Sequence of chain 1.B:
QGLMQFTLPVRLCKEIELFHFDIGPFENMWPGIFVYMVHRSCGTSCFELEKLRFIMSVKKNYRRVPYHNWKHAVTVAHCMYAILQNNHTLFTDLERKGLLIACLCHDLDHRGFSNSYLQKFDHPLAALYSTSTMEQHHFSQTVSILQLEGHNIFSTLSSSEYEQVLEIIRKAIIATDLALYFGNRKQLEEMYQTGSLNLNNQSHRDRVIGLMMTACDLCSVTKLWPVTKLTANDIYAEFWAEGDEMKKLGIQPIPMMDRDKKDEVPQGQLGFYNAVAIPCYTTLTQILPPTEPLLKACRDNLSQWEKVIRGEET

Binding-site contacts:
Ligand atom C25 contacts residue GLN280 of chain 1.B at 3.7 Å.
Ligand atom C19 contacts residue MET267 of chain 1.B at 3.5 Å (hydrophobic).
Ligand atom N24 contacts residue MET267 of chain 1.B at 3.6 Å.
Ligand atom N3 contacts residue GLN280 of chain 1.B at 3.2 Å (h-bond).
Ligand atom C8 contacts residue PHE283 of chain 1.B at 3.7 Å (hydrophobic).
Ligand atom C25 contacts residue PHE283 of chain 1.B at 3.6 Å (hydrophobic).
Ligand atom C2 contacts residue TYR247 of chain 1.B at 3.6 Å (hydrophobic).
Ligand atom C20 contacts residue GLY279 of chain 1.B at 3.4 Å.
Ligand atom N24 contacts residue GLY279 of chain 1.B at 3.5 Å.
Ligand atom C2 contacts residue MET267 of chain 1.B at 3.4 Å (hydrophobic).
Ligand atom C18 contacts residue PRO266 of chain 1.B at 3.4 Å (hydrophobic).
Ligand atom C25 contacts residue GLY279 of chain 1.B at 3.6 Å.
Ligand atom O5 contacts residue PHE283 of chain 1.B at 3.3 Å.
Ligand atom C7 contacts residue ILE246 of chain 1.B at 3.7 Å (hydrophobic).
Ligand atom C14 contacts residue MET267 of chain 1.B at 3.5 Å (hydrophobic).
Ligand atom C15 contacts residue TYR247 of chain 1.B at 3.7 Å (hydrophobic).
Ligand atom N22 contacts residue GLY279 of chain 1.B at 3.5 Å (h-bond).
Ligand atom C11 contacts residue VAL232 of chain 1.B at 3.6 Å (hydrophobic).
Ligand atom C17 contacts residue PRO266 of chain 1.B at 3.6 Å (hydrophobic).
Ligand atom C16 contacts residue GLU275 of chain 1.B at 3.7 Å.
Ligand atom C14 contacts residue GLY279 of chain 1.B at 3.7 Å.
Ligand atom C23 contacts residue GLY279 of chain 1.B at 3.3 Å.
Ligand atom C10 contacts residue VAL232 of chain 1.B at 3.3 Å (hydrophobic).
Ligand atom C23 contacts residue TYR247 of chain 1.B at 3.5 Å (hydrophobic).
Ligand atom C18 contacts residue MET267 of chain 1.B at 3.6 Å (hydrophobic).
Ligand atom N24 contacts residue TYR247 of chain 1.B at 2.6 Å (h-bond).
Ligand atom C10 contacts residue ILE246 of chain 1.B at 3.2 Å (hydrophobic).
Ligand atom C1 contacts residue PHE250 of chain 1.B at 3.7 Å (hydrophobic).
Ligand atom C17 contacts residue GLU275 of chain 1.B at 3.3 Å.
Ligand atom C9 contacts residue ILE246 of chain 1.B at 3.3 Å (hydrophobic).
Ligand atom C15 contacts residue MET267 of chain 1.B at 3.7 Å (hydrophobic).
Ligand atom C7 contacts residue PHE283 of chain 1.B at 3.6 Å (hydrophobic).
Ligand atom C4 contacts residue PHE283 of chain 1.B at 3.6 Å (hydrophobic).
Ligand atom C2 contacts residue PHE250 of chain 1.B at 3.7 Å (hydrophobic).
Ligand atom C20 contacts residue MET267 of chain 1.B at 3.7 Å (hydrophobic).
Ligand atom C6 contacts residue PHE283 of chain 1.B at 3.5 Å (hydrophobic).
Ligand atom C9 contacts residue GLN280 of chain 1.B at 3.8 Å.
Ligand atom C17 contacts residue LYS272 of chain 1.B at 3.6 Å.
Ligand atom C11 contacts residue ILE246 of chain 1.B at 3.5 Å (hydrophobic).
Ligand atom C25 contacts residue TYR247 of chain 1.B at 3.6 Å (hydrophobic).

The protein below binds the small molecule below.
Small molecule (SMILES): Cc1oc(-c2ccccc2)nc1CCc1nc(-c2ccccc2)cn1C